Sequence of chain 1.B:
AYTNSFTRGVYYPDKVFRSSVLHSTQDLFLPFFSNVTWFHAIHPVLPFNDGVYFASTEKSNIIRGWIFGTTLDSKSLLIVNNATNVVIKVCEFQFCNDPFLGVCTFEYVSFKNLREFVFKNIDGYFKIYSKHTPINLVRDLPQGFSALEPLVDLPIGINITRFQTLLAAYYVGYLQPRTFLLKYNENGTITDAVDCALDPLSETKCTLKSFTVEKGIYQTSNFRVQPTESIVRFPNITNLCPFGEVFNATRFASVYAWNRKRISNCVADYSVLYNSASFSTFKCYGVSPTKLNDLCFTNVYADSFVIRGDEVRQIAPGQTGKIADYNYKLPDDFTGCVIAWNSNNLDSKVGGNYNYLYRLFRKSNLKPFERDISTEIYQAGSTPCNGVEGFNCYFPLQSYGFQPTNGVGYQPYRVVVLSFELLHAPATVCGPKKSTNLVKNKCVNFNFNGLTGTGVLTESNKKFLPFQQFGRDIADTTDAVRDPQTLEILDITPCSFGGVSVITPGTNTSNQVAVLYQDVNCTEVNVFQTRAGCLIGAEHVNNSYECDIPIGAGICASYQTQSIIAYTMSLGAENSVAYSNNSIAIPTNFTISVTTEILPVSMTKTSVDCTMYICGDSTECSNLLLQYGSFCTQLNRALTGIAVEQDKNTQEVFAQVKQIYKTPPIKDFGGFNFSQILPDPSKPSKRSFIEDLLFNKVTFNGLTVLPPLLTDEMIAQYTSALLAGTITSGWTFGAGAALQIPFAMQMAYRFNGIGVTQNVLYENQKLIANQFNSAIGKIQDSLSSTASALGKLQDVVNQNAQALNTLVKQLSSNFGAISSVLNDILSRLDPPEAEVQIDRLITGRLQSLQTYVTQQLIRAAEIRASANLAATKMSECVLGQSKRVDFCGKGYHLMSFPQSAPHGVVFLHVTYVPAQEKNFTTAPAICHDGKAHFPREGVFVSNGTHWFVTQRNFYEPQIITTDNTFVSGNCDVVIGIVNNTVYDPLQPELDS

Binding-site contacts:
Ligand atom N2 contacts residue ASN343 of chain 1.B at 2.9 Å (h-bond).
Ligand atom C2 contacts residue ASN343 of chain 1.B at 2.5 Å.
Ligand atom C3 contacts residue ASN343 of chain 1.B at 3.8 Å.
Ligand atom C4 contacts residue ASN343 of chain 1.B at 4.2 Å.
Ligand atom O5 contacts residue ASN343 of chain 1.B at 2.4 Å (h-bond).
Ligand atom C5 contacts residue ASN343 of chain 1.B at 3.7 Å.
Ligand atom O7 contacts residue PHE342 of chain 1.B at 4.5 Å.
Ligand atom C8 contacts residue ASN343 of chain 1.B at 4.1 Å.
Ligand atom C7 contacts residue GLY339 of chain 1.B at 3.8 Å.
Ligand atom O7 contacts residue GLY339 of chain 1.B at 3.5 Å.
Ligand atom C8 contacts residue GLY339 of chain 1.B at 4.0 Å.
Ligand atom C7 contacts residue ASN343 of chain 1.B at 3.7 Å.
Ligand atom O7 contacts residue PHE338 of chain 1.B at 3.9 Å.
Ligand atom C1 contacts residue ASN343 of chain 1.B at 1.4 Å.

The small molecule below binds the protein below.
Small molecule (SMILES): CC(=O)N[C@@H]1[C@@H](O)[C@H](O)[C@@H](CO)O[C@H]1O